Sequence of chain 1.B:
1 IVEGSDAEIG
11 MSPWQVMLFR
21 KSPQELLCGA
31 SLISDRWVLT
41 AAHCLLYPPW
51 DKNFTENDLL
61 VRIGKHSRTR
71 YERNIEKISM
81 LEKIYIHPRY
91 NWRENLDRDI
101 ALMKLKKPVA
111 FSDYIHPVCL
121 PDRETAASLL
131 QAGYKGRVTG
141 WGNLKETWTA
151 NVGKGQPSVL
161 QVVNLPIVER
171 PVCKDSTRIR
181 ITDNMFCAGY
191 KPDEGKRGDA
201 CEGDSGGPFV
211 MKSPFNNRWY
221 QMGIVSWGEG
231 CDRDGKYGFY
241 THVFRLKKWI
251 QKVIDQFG

Binding-site contacts:
Ligand atom C6 contacts residue LEU46 of chain 1.B at 3.7 Å (hydrophobic).
Ligand atom O5 contacts residue ASN53 of chain 1.B at 2.7 Å (h-bond).
Ligand atom C5 contacts residue ASN53 of chain 1.B at 3.4 Å.
Ligand atom C3 contacts residue ASN53 of chain 1.B at 3.4 Å.
Ligand atom O4 contacts residue LEU46 of chain 1.B at 3.5 Å.
Ligand atom O5 contacts residue LEU46 of chain 1.B at 4.4 Å.
Ligand atom C8 contacts residue ASN53 of chain 1.B at 4.2 Å.
Ligand atom C4 contacts residue LEU46 of chain 1.B at 4.0 Å (hydrophobic).
Ligand atom C4 contacts residue ASN53 of chain 1.B at 4.0 Å.
Ligand atom C1 contacts residue ASN53 of chain 1.B at 1.6 Å.
Ligand atom C7 contacts residue ASN53 of chain 1.B at 3.9 Å.
Ligand atom N2 contacts residue ASN53 of chain 1.B at 2.8 Å (h-bond).
Ligand atom O6 contacts residue LEU46 of chain 1.B at 4.0 Å.
Ligand atom C5 contacts residue LEU46 of chain 1.B at 3.3 Å (hydrophobic).
Ligand atom C2 contacts residue ASN53 of chain 1.B at 2.6 Å.
Ligand atom C3 contacts residue LEU46 of chain 1.B at 4.4 Å (hydrophobic).

This protein binds this small molecule.
Small molecule (SMILES): CC(=O)N[C@@H]1[C@@H](O)[C@H](O)[C@@H](CO)O[C@H]1O